Sequence of chain 1.B:
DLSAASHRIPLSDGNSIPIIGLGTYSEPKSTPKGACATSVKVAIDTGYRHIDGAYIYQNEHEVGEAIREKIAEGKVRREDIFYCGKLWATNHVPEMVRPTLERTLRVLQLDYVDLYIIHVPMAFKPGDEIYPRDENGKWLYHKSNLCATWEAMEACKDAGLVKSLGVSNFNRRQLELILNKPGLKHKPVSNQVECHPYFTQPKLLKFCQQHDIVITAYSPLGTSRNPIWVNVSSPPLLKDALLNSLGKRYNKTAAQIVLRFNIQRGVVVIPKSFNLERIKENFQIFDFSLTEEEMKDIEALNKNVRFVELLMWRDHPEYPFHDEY

A small-molecule ligand and the protein it binds are described below.
Small molecule (SMILES): C[C@]12CC[C@H](O)C[C@@H]1CC[C@@H]1[C@@H]2CC[C@]2(C)C(=O)CC[C@@H]12

Binding-site contacts:
Ligand atom C19 contacts residue TYR46 of chain 1.B at 4.2 Å (hydrophobic).
Ligand atom C16 contacts residue TRP250 of chain 1.B at 4.1 Å (hydrophobic).
Ligand atom C2 contacts residue TYR78 of chain 1.B at 3.5 Å (hydrophobic).
Ligand atom C12 contacts residue TRP250 of chain 1.B at 3.6 Å (hydrophobic).
Ligand atom C15 contacts residue MET333 of chain 1.B at 3.9 Å (hydrophobic).
Ligand atom C6 contacts residue LEU331 of chain 1.B at 4.2 Å (hydrophobic).
Ligand atom C2 contacts residue NAP1 of chain 1.F at 4.1 Å.
Ligand atom O3 contacts residue HIS140 of chain 1.B at 2.8 Å (h-bond).
Ligand atom C1 contacts residue TRP250 of chain 1.B at 3.9 Å (hydrophobic).
Ligand atom C19 contacts residue TYR152 of chain 1.B at 3.4 Å (hydrophobic).
Ligand atom C6 contacts residue TRP109 of chain 1.B at 4.3 Å (hydrophobic).
Ligand atom C12 contacts residue TYR46 of chain 1.B at 3.5 Å (hydrophobic).
Ligand atom C9 contacts residue TYR152 of chain 1.B at 4.5 Å (hydrophobic).
Ligand atom C19 contacts residue TYR78 of chain 1.B at 4.4 Å (hydrophobic).
Ligand atom C4 contacts residue NAP1 of chain 1.F at 3.8 Å.
Ligand atom C17 contacts residue TRP250 of chain 1.B at 4.0 Å (hydrophobic).
Ligand atom O17 contacts residue ILE249 of chain 1.B at 3.5 Å.
Ligand atom C2 contacts residue TYR46 of chain 1.B at 3.9 Å (hydrophobic).
Ligand atom C7 contacts residue LEU331 of chain 1.B at 3.9 Å (hydrophobic).
Ligand atom C4 contacts residue HIS140 of chain 1.B at 3.5 Å.
Ligand atom C3 contacts residue TYR78 of chain 1.B at 3.8 Å (hydrophobic).
Ligand atom C13 contacts residue TRP250 of chain 1.B at 4.3 Å (hydrophobic).
Ligand atom C7 contacts residue TRP334 of chain 1.B at 3.9 Å (hydrophobic).
Ligand atom C19 contacts residue ILE77 of chain 1.B at 4.2 Å (hydrophobic).
Ligand atom C8 contacts residue TYR152 of chain 1.B at 4.0 Å (hydrophobic).
Ligand atom C3 contacts residue HIS140 of chain 1.B at 3.8 Å.
Ligand atom C11 contacts residue TYR46 of chain 1.B at 3.2 Å (hydrophobic).
Ligand atom C15 contacts residue TRP250 of chain 1.B at 4.5 Å (hydrophobic).
Ligand atom C9 contacts residue TRP250 of chain 1.B at 4.1 Å (hydrophobic).
Ligand atom O3 contacts residue NAP1 of chain 1.F at 3.0 Å.
Ligand atom C18 contacts residue TYR152 of chain 1.B at 3.6 Å (hydrophobic).
Ligand atom O17 contacts residue TRP250 of chain 1.B at 4.0 Å.
Ligand atom C3 contacts residue NAP1 of chain 1.F at 3.2 Å.
Ligand atom O3 contacts residue TYR78 of chain 1.B at 2.7 Å (h-bond).
Ligand atom C1 contacts residue TYR46 of chain 1.B at 4.1 Å (hydrophobic).
Ligand atom C11 contacts residue TRP250 of chain 1.B at 4.2 Å (hydrophobic).
Ligand atom C6 contacts residue TRP334 of chain 1.B at 4.2 Å (hydrophobic).
Ligand atom C14 contacts residue TRP250 of chain 1.B at 4.0 Å (hydrophobic).